Binding-site contacts:
Ligand atom O5 contacts residue ASN331 of chain 1.A at 2.5 Å (h-bond).
Ligand atom C4 contacts residue GLN580 of chain 1.A at 3.4 Å.
Ligand atom C2 contacts residue ASN331 of chain 1.A at 2.5 Å.
Ligand atom C8 contacts residue GLN580 of chain 1.A at 4.0 Å.
Ligand atom C6 contacts residue GLN580 of chain 1.A at 3.9 Å.
Ligand atom O4 contacts residue GLN580 of chain 1.A at 3.6 Å.
Ligand atom C3 contacts residue ASN331 of chain 1.A at 3.9 Å.
Ligand atom O6 contacts residue GLN580 of chain 1.A at 3.0 Å (h-bond).
Ligand atom C1 contacts residue ASN331 of chain 1.A at 1.5 Å.
Ligand atom O7 contacts residue ASN331 of chain 1.A at 4.2 Å.
Ligand atom C4 contacts residue ASN331 of chain 1.A at 4.4 Å.
Ligand atom O6 contacts residue PRO579 of chain 1.A at 4.2 Å.
Ligand atom O6 contacts residue ASN331 of chain 1.A at 4.1 Å.
Ligand atom N2 contacts residue ASN331 of chain 1.A at 2.9 Å (h-bond).
Ligand atom C5 contacts residue GLN580 of chain 1.A at 4.1 Å.
Ligand atom C7 contacts residue ASN331 of chain 1.A at 3.8 Å.
Ligand atom C5 contacts residue ASN331 of chain 1.A at 3.8 Å.

A protein and the small-molecule ligand that binds it are described below.
Small molecule (SMILES): CC(=O)N[C@@H]1[C@@H](O)[C@H](O)[C@@H](CO)O[C@H]1O

Sequence of chain 1.A:
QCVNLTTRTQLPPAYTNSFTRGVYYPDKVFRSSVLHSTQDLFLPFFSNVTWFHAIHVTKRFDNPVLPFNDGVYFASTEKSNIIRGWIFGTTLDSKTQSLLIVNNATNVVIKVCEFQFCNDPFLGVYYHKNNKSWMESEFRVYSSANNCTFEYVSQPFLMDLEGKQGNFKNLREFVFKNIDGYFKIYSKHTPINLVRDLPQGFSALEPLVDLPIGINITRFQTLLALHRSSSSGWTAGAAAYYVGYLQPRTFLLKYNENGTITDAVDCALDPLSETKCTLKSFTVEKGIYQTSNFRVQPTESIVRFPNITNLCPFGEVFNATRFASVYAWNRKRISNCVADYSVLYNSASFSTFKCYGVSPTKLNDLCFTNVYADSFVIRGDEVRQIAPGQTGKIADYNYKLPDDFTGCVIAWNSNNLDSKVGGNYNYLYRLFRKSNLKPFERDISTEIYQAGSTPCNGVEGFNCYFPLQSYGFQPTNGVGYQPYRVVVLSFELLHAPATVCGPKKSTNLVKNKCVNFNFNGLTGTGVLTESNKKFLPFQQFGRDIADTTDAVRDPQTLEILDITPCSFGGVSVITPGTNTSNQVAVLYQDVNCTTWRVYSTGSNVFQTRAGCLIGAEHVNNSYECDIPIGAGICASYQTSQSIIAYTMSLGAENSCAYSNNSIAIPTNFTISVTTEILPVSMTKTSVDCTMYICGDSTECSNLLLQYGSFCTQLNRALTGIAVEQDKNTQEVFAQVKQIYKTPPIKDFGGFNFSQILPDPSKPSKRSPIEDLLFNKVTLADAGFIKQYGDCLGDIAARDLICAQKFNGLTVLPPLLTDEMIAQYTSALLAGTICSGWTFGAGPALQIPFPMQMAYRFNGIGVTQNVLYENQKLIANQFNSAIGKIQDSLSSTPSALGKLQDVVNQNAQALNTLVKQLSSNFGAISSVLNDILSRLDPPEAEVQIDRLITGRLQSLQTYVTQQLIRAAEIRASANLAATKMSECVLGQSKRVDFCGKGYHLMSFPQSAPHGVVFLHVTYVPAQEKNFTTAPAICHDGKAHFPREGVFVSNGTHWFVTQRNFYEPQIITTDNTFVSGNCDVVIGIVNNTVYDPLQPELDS